Binding-site contacts:
Ligand atom O3 contacts residue ARG281 of chain 1.A at 4.0 Å.
Ligand atom O4 contacts residue ASP280 of chain 1.A at 3.6 Å.
Ligand atom O3 contacts residue TYR166 of chain 1.A at 3.1 Å (h-bond).
Ligand atom C2 contacts residue ALA157 of chain 1.A at 3.9 Å (hydrophobic).
Ligand atom O2 contacts residue ASP282 of chain 1.A at 2.6 Å (salt-bridge).
Ligand atom O6 contacts residue GLU161 of chain 1.A at 4.4 Å.
Ligand atom O2 contacts residue SER286 of chain 1.A at 3.3 Å.
Ligand atom C1 contacts residue GLY156 of chain 1.A at 4.3 Å.
Ligand atom O5 contacts residue ASP280 of chain 1.A at 4.3 Å.
Ligand atom O2 contacts residue ASP280 of chain 1.A at 3.9 Å.
Ligand atom O1 contacts residue GLY156 of chain 1.A at 3.9 Å.
Ligand atom C4 contacts residue ALA157 of chain 1.A at 4.5 Å (hydrophobic).
Ligand atom C1 contacts residue ASP280 of chain 1.A at 3.6 Å.
Ligand atom O1 contacts residue SER286 of chain 1.A at 3.3 Å (h-bond).
Ligand atom C2 contacts residue GLY156 of chain 1.A at 4.5 Å.
Ligand atom C3 contacts residue ALA157 of chain 1.A at 4.3 Å (hydrophobic).
Ligand atom C3 contacts residue ASP280 of chain 1.A at 3.4 Å.
Ligand atom O2 contacts residue ASP285 of chain 1.A at 4.4 Å.
Ligand atom O3 contacts residue ASP282 of chain 1.A at 4.0 Å.
Ligand atom C4 contacts residue ALA162 of chain 1.A at 3.6 Å (hydrophobic).
Ligand atom O3 contacts residue ASP280 of chain 1.A at 4.2 Å.
Ligand atom O2 contacts residue ALA157 of chain 1.A at 4.3 Å.
Ligand atom C5 contacts residue ASP280 of chain 1.A at 3.9 Å.
Ligand atom O3 contacts residue ALA162 of chain 1.A at 3.6 Å.
Ligand atom C3 contacts residue ASP282 of chain 1.A at 4.3 Å.
Ligand atom C4 contacts residue ASP280 of chain 1.A at 3.9 Å.
Ligand atom O5 contacts residue GLY156 of chain 1.A at 4.0 Å.
Ligand atom O3 contacts residue ALA157 of chain 1.A at 3.4 Å (h-bond).
Ligand atom O4 contacts residue GLU161 of chain 1.A at 4.3 Å.
Ligand atom C1 contacts residue SER286 of chain 1.A at 4.2 Å.
Ligand atom O2 contacts residue ARG281 of chain 1.A at 4.2 Å.
Ligand atom C6 contacts residue THR159 of chain 1.A at 4.1 Å.
Ligand atom O6 contacts residue ASP280 of chain 1.A at 4.4 Å.
Ligand atom O1 contacts residue ASP280 of chain 1.A at 3.9 Å.
Ligand atom C2 contacts residue ASP282 of chain 1.A at 3.8 Å.
Ligand atom C2 contacts residue ASP280 of chain 1.A at 4.3 Å.
Ligand atom C2 contacts residue SER286 of chain 1.A at 3.8 Å.
Ligand atom C3 contacts residue ALA162 of chain 1.A at 4.2 Å (hydrophobic).
Ligand atom C3 contacts residue ARG281 of chain 1.A at 4.4 Å.
Ligand atom O4 contacts residue ALA162 of chain 1.A at 3.4 Å.

This protein binds this small molecule.
Small molecule (SMILES): OC[C@H]1O[C@@H](O)[C@H](O)[C@@H](O)[C@@H]1O

Sequence of chain 1.A:
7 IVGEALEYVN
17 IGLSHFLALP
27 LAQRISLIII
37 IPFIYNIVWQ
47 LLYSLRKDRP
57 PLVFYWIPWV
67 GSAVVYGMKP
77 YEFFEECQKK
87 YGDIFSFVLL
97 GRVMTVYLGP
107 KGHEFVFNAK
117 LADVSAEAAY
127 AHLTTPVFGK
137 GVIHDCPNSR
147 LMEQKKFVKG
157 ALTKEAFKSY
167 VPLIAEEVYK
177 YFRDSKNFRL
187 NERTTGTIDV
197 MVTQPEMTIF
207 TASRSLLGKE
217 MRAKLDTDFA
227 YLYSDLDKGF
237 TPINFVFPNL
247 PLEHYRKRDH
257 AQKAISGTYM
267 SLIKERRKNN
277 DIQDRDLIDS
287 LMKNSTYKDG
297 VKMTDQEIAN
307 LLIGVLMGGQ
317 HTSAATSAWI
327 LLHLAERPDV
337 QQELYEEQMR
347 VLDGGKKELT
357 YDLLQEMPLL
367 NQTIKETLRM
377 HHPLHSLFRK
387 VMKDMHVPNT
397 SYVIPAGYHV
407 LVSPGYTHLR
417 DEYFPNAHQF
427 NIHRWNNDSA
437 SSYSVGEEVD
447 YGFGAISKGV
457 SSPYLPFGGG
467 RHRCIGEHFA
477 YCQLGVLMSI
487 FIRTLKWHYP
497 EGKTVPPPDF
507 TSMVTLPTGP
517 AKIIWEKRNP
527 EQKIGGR